Sequence of chain 3.A:
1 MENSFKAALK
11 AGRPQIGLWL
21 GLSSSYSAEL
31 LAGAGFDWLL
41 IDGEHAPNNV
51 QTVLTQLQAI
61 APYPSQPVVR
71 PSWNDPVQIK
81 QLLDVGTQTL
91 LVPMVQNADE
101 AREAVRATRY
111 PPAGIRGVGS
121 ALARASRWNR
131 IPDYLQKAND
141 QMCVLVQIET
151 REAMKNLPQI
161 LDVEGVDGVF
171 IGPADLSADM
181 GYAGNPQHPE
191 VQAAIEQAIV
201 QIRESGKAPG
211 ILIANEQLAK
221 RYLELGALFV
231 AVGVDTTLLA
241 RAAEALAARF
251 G

Binding-site contacts:
Ligand atom O4 contacts residue MG1 of chain 1.D at 4.3 Å.
Ligand atom C4 contacts residue GLY119 of chain 3.A at 4.2 Å.
Ligand atom C1 contacts residue SER120 of chain 3.A at 4.2 Å.
Ligand atom C1 contacts residue GLY119 of chain 3.A at 4.5 Å.
Ligand atom C4 contacts residue VAL118 of chain 3.A at 4.3 Å (hydrophobic).
Ligand atom C1 contacts residue ALA174 of chain 1.A at 4.4 Å (hydrophobic).
Ligand atom C3 contacts residue PYR1 of chain 1.F at 4.1 Å.
Ligand atom O2 contacts residue ALA174 of chain 1.A at 4.4 Å.
Ligand atom C3 contacts residue LEU212 of chain 1.A at 4.4 Å (hydrophobic).
Ligand atom O4 contacts residue CO1 of chain 1.C at 4.3 Å.
Ligand atom C4 contacts residue PYR1 of chain 1.F at 3.7 Å.
Ligand atom O4 contacts residue HIS45 of chain 1.A at 4.2 Å.
Ligand atom C4 contacts residue TRP19 of chain 1.A at 4.4 Å (hydrophobic).
Ligand atom C1 contacts residue ALA121 of chain 3.A at 3.6 Å (hydrophobic).
Ligand atom C2 contacts residue ALA121 of chain 3.A at 4.0 Å (hydrophobic).
Ligand atom C3 contacts residue GLY119 of chain 3.A at 3.8 Å.
Ligand atom O4 contacts residue ARG70 of chain 1.A at 2.8 Å (salt-bridge).
Ligand atom C4 contacts residue ARG70 of chain 1.A at 3.6 Å.
Ligand atom O4 contacts residue TRP19 of chain 1.A at 4.3 Å.
Ligand atom O1 contacts residue GLY119 of chain 3.A at 3.5 Å.
Ligand atom O1 contacts residue ALA121 of chain 3.A at 3.0 Å (h-bond).
Ligand atom C2 contacts residue GLY119 of chain 3.A at 4.4 Å.
Ligand atom O4 contacts residue VAL118 of chain 3.A at 4.2 Å.
Ligand atom O4 contacts residue PYR1 of chain 1.F at 3.0 Å.
Ligand atom O2 contacts residue ALA121 of chain 3.A at 3.9 Å.
Ligand atom C3 contacts residue VAL118 of chain 3.A at 3.9 Å (hydrophobic).
Ligand atom C2 contacts residue LEU212 of chain 1.A at 4.1 Å (hydrophobic).
Ligand atom C4 contacts residue LEU212 of chain 1.A at 4.2 Å (hydrophobic).
Ligand atom O1 contacts residue SER120 of chain 3.A at 3.0 Å (h-bond).
Ligand atom C3 contacts residue ALA174 of chain 1.A at 4.4 Å (hydrophobic).

Sequence of chain 1.A:
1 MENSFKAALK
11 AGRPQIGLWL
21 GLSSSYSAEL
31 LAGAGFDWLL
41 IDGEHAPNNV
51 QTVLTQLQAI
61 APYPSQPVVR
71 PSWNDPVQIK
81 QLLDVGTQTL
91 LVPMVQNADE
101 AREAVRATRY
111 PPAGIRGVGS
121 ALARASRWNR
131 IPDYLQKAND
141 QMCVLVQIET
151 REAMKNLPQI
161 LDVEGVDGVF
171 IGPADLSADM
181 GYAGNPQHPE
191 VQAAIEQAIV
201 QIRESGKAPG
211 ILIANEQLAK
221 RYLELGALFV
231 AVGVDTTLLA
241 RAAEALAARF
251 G

This protein binds this small molecule.
Small molecule (SMILES): O=CCCC(=O)O